The small molecule below binds the protein below.
Small molecule (SMILES): CC(=O)N[C@@H]1[C@@H](O)[C@H](O)[C@@H](CO)O[C@H]1O

Binding-site contacts:
Ligand atom C3 contacts residue ASN560 of chain 1.A at 3.8 Å.
Ligand atom C5 contacts residue ASN560 of chain 1.A at 3.7 Å.
Ligand atom C4 contacts residue ASN560 of chain 1.A at 4.2 Å.
Ligand atom C6 contacts residue GLN559 of chain 1.A at 3.8 Å.
Ligand atom C1 contacts residue ASN560 of chain 1.A at 1.5 Å.
Ligand atom O5 contacts residue GLN559 of chain 1.A at 4.0 Å.
Ligand atom C7 contacts residue ASN560 of chain 1.A at 3.3 Å.
Ligand atom N2 contacts residue ASN560 of chain 1.A at 3.0 Å (h-bond).
Ligand atom O7 contacts residue ASN560 of chain 1.A at 3.1 Å (h-bond).
Ligand atom C5 contacts residue GLN559 of chain 1.A at 3.9 Å.
Ligand atom C8 contacts residue THR529 of chain 1.A at 3.5 Å.
Ligand atom O6 contacts residue GLN559 of chain 1.A at 4.2 Å.
Ligand atom C2 contacts residue ASN560 of chain 1.A at 2.5 Å.
Ligand atom O5 contacts residue ASN560 of chain 1.A at 2.3 Å (h-bond).

Sequence of chain 1.A:
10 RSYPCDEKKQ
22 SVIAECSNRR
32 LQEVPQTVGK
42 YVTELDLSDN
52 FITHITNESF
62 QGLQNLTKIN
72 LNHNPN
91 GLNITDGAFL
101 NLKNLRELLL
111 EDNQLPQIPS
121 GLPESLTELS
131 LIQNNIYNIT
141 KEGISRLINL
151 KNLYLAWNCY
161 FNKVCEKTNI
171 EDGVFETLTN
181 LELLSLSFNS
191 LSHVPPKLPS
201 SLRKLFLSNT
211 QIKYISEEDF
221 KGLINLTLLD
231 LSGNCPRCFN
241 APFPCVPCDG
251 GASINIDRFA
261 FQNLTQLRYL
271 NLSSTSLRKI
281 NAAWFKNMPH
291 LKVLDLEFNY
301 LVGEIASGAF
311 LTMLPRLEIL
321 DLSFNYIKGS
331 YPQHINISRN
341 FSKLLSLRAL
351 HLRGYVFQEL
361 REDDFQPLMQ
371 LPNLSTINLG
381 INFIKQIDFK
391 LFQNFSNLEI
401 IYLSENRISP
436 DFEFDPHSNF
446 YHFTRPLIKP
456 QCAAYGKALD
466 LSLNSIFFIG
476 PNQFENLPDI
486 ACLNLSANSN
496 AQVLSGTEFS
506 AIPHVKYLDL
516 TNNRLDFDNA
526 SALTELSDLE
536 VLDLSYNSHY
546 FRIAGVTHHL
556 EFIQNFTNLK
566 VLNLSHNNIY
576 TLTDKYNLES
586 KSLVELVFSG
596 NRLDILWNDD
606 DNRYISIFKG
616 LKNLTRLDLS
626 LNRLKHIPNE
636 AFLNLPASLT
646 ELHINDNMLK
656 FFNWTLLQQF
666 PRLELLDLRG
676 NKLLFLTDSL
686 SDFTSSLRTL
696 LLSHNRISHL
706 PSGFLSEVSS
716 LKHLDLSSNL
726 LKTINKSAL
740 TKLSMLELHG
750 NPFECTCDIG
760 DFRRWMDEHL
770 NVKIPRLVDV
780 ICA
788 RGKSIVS